Sequence of chain 1.A:
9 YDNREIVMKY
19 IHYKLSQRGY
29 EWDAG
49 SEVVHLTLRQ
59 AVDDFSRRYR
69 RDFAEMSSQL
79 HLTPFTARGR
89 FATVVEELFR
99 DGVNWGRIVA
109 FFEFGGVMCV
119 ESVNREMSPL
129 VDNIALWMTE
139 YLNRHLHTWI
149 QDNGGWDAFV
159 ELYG

Binding-site contacts:
Ligand atom N3 contacts residue TYR161 of chain 1.A at 3.6 Å.
Ligand atom O4 contacts residue VAL107 of chain 1.A at 3.8 Å.
Ligand atom O2 contacts residue GLY104 of chain 1.A at 3.0 Å (h-bond).
Ligand atom C26 contacts residue TYR161 of chain 1.A at 3.4 Å (hydrophobic).
Ligand atom N5 contacts residue ARG66 of chain 1.A at 3.4 Å.
Ligand atom C42 contacts residue PHE63 of chain 1.A at 3.8 Å (hydrophobic).
Ligand atom S contacts residue GLY104 of chain 1.A at 3.7 Å.
Ligand atom C14 contacts residue LEU96 of chain 1.A at 3.7 Å (hydrophobic).
Ligand atom C39 contacts residue ASP62 of chain 1.A at 3.7 Å.
Ligand atom C9 contacts residue PHE112 of chain 1.A at 3.8 Å (hydrophobic).
Ligand atom N6 contacts residue ASP62 of chain 1.A at 2.8 Å (salt-bridge).
Ligand atom O6 contacts residue TYR67 of chain 1.A at 3.4 Å (h-bond).
Ligand atom O5 contacts residue VAL107 of chain 1.A at 3.4 Å.
Ligand atom C25 contacts residue TYR161 of chain 1.A at 3.7 Å (hydrophobic).
Ligand atom O2 contacts residue ASN102 of chain 1.A at 3.8 Å.
Ligand atom C42 contacts residue VAL107 of chain 1.A at 3.7 Å (hydrophobic).
Ligand atom O4 contacts residue TYR161 of chain 1.A at 3.7 Å.
Ligand atom C26 contacts residue GLY104 of chain 1.A at 3.4 Å.
Ligand atom CL contacts residue GLU111 of chain 1.A at 3.4 Å.
Ligand atom C28 contacts residue TYR161 of chain 1.A at 3.5 Å (hydrophobic).
Ligand atom C36 contacts residue ASP62 of chain 1.A at 3.8 Å.
Ligand atom C19 contacts residue TYR67 of chain 1.A at 3.8 Å (hydrophobic).
Ligand atom C11 contacts residue ASP70 of chain 1.A at 3.8 Å.
Ligand atom N4 contacts residue TYR161 of chain 1.A at 3.6 Å.
Ligand atom N2 contacts residue GLY104 of chain 1.A at 3.2 Å.
Ligand atom CL contacts residue PHE112 of chain 1.A at 3.7 Å.
Ligand atom O5 contacts residue PHE157 of chain 1.A at 3.3 Å.
Ligand atom C43 contacts residue ALA59 of chain 1.A at 3.2 Å (hydrophobic).
Ligand atom O4 contacts residue ALA59 of chain 1.A at 3.6 Å.
Ligand atom O2 contacts residue TYR161 of chain 1.A at 3.8 Å.
Ligand atom O2 contacts residue TRP103 of chain 1.A at 3.6 Å.
Ligand atom O5 contacts residue TRP103 of chain 1.A at 3.4 Å.
Ligand atom C11 contacts residue MET74 of chain 1.A at 3.8 Å (hydrophobic).
Ligand atom C43 contacts residue PHE63 of chain 1.A at 3.8 Å (hydrophobic).
Ligand atom C44 contacts residue LEU96 of chain 1.A at 3.5 Å (hydrophobic).
Ligand atom CL contacts residue VAL115 of chain 1.A at 3.4 Å.
Ligand atom C27 contacts residue TYR161 of chain 1.A at 3.5 Å (hydrophobic).
Ligand atom O5 contacts residue TYR161 of chain 1.A at 3.3 Å.
Ligand atom C12 contacts residue MET74 of chain 1.A at 3.7 Å (hydrophobic).
Ligand atom C9 contacts residue ALA108 of chain 1.A at 3.7 Å (hydrophobic).

The small molecule below binds the protein below.
Small molecule (SMILES): CC1(C)CCC(CN2CCN(c3ccc(C(=O)NS(=O)(=O)c4ccc(NCC5CCOCC5)c([N+](=O)[O-])c4)c(Oc4cnc5[nH]ccc5c4)c3)CC2)=C(c2ccc(Cl)cc2)C1